The small molecule below binds the protein below.
Small molecule (SMILES): CC(=O)N[C@H]1[C@H](O[C@H]2[C@H](O)[C@@H](NC(C)=O)CO[C@@H]2CO)O[C@H](CO)[C@@H](O[C@@H]2O[C@H](CO)[C@@H](O)[C@H](O)[C@@H]2O)[C@@H]1O

Sequence of chain 1.A:
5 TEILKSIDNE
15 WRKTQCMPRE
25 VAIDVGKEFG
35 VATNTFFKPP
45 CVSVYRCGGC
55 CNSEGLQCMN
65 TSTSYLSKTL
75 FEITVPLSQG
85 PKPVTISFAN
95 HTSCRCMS

Binding-site contacts:
Ligand atom C6 contacts residue PRO22 of chain 1.A at 3.9 Å (hydrophobic).
Ligand atom C5 contacts residue TYR49 of chain 1.A at 3.7 Å (hydrophobic).
Ligand atom C4 contacts residue ASN94 of chain 1.A at 4.1 Å.
Ligand atom O7 contacts residue SER68 of chain 1.A at 3.4 Å (h-bond).
Ligand atom C7 contacts residue LEU70 of chain 1.A at 4.0 Å (hydrophobic).
Ligand atom O7 contacts residue ASN94 of chain 1.A at 3.8 Å.
Ligand atom C8 contacts residue SER68 of chain 1.A at 4.4 Å.
Ligand atom O5 contacts residue THR96 of chain 1.A at 3.9 Å.
Ligand atom N2 contacts residue LEU70 of chain 1.A at 4.2 Å.
Ligand atom O6 contacts residue PRO22 of chain 1.A at 3.6 Å.
Ligand atom O7 contacts residue THR96 of chain 1.A at 4.3 Å.
Ligand atom C5 contacts residue ASN94 of chain 1.A at 3.6 Å.
Ligand atom C7 contacts residue SER68 of chain 1.A at 4.0 Å.
Ligand atom C1 contacts residue TYR49 of chain 1.A at 4.2 Å (hydrophobic).
Ligand atom O3 contacts residue ASN94 of chain 1.A at 4.4 Å.
Ligand atom O3 contacts residue THR96 of chain 1.A at 4.3 Å.
Ligand atom C3 contacts residue THR96 of chain 1.A at 4.5 Å.
Ligand atom C2 contacts residue ASN94 of chain 1.A at 2.1 Å.
Ligand atom O6 contacts residue THR96 of chain 1.A at 3.3 Å.
Ligand atom N2 contacts residue ASN94 of chain 1.A at 2.7 Å (h-bond).
Ligand atom C1 contacts residue HIS95 of chain 1.A at 4.4 Å.
Ligand atom C6 contacts residue TYR49 of chain 1.A at 3.6 Å (hydrophobic).
Ligand atom C1 contacts residue THR96 of chain 1.A at 4.3 Å.
Ligand atom C7 contacts residue ASN94 of chain 1.A at 3.5 Å.
Ligand atom O6 contacts residue HIS95 of chain 1.A at 3.0 Å (h-bond).
Ligand atom O5 contacts residue ASN94 of chain 1.A at 2.4 Å (h-bond).
Ligand atom O7 contacts residue TYR49 of chain 1.A at 3.7 Å.
Ligand atom C1 contacts residue ASN94 of chain 1.A at 1.4 Å.
Ligand atom C4 contacts residue THR96 of chain 1.A at 4.4 Å.
Ligand atom O5 contacts residue HIS95 of chain 1.A at 3.4 Å (h-bond).
Ligand atom C6 contacts residue HIS95 of chain 1.A at 3.8 Å.
Ligand atom O6 contacts residue TYR49 of chain 1.A at 4.5 Å.
Ligand atom C8 contacts residue LEU70 of chain 1.A at 3.4 Å (hydrophobic).
Ligand atom C3 contacts residue ASN94 of chain 1.A at 3.6 Å.
Ligand atom C2 contacts residue THR96 of chain 1.A at 3.9 Å.
Ligand atom C5 contacts residue HIS95 of chain 1.A at 4.2 Å.
Ligand atom O5 contacts residue TYR49 of chain 1.A at 3.6 Å.